Binding-site contacts:
Ligand atom N1 contacts residue DA6 of chain 1.B at 3.3 Å.
Ligand atom N6 contacts residue DT5 of chain 1.B at 3.3 Å (h-bond).
Ligand atom C2 contacts residue DA2 of chain 1.B at 3.2 Å.
Ligand atom N3 contacts residue DT1 of chain 2.B at 3.1 Å (h-bond).
Ligand atom O2 contacts residue DA7 of chain 1.B at 3.0 Å.
Ligand atom C1' contacts residue DT1 of chain 2.B at 3.2 Å.
Ligand atom N3 contacts residue DA3 of chain 1.B at 2.7 Å (h-bond).
Ligand atom C2 contacts residue DA7 of chain 1.B at 3.3 Å.
Ligand atom N2 contacts residue DT5 of chain 1.B at 3.2 Å (h-bond).
Ligand atom C2 contacts residue DT1 of chain 2.B at 3.2 Å.
Ligand atom O2 contacts residue ARG93 of chain 1.C at 2.9 Å (salt-bridge).
Ligand atom O3' contacts residue DT1 of chain 2.B at 1.6 Å.
Ligand atom C2' contacts residue DT1 of chain 2.B at 2.9 Å.
Ligand atom N2 contacts residue DC4 of chain 1.B at 2.4 Å (h-bond).
Ligand atom O4 contacts residue DA6 of chain 1.B at 2.9 Å (h-bond).
Ligand atom N3 contacts residue DA6 of chain 1.B at 2.5 Å (h-bond).
Ligand atom N3 contacts residue DA7 of chain 1.B at 2.6 Å (h-bond).
Ligand atom C2 contacts residue DA6 of chain 1.B at 3.3 Å.
Ligand atom O4' contacts residue TYR41 of chain 1.C at 3.2 Å.
Ligand atom N1 contacts residue DT8 of chain 1.B at 2.9 Å (h-bond).
Ligand atom C3' contacts residue DT1 of chain 2.B at 2.6 Å.
Ligand atom N3 contacts residue DA2 of chain 1.B at 3.3 Å.
Ligand atom N1 contacts residue DT1 of chain 2.B at 3.3 Å (h-bond).
Ligand atom O6 contacts residue DC4 of chain 1.B at 2.9 Å (h-bond).
Ligand atom N6 contacts residue DT1 of chain 1.B at 2.6 Å (h-bond).
Ligand atom C6 contacts residue DT1 of chain 1.B at 3.3 Å.
Ligand atom C2 contacts residue DA2 of chain 1.B at 3.1 Å.
Ligand atom O2 contacts residue DA2 of chain 1.B at 3.1 Å (h-bond).
Ligand atom N6 contacts residue DT8 of chain 1.B at 2.9 Å (h-bond).
Ligand atom O4' contacts residue ARG93 of chain 1.C at 2.7 Å (salt-bridge).
Ligand atom C2 contacts residue DT1 of chain 1.B at 3.0 Å.
Ligand atom OP1 contacts residue LYS97 of chain 1.C at 3.0 Å (salt-bridge).
Ligand atom O4 contacts residue DA7 of chain 1.B at 3.1 Å (h-bond).
Ligand atom O4 contacts residue DA3 of chain 1.B at 3.1 Å (h-bond).
Ligand atom N1 contacts residue DT5 of chain 1.B at 3.0 Å (h-bond).
Ligand atom N1 contacts residue DT1 of chain 1.B at 2.5 Å (h-bond).
Ligand atom O2 contacts residue DA6 of chain 1.B at 3.0 Å.
Ligand atom N1 contacts residue DC4 of chain 1.B at 2.7 Å (h-bond).
Ligand atom O4 contacts residue DA2 of chain 1.B at 2.7 Å (h-bond).
Ligand atom N3 contacts residue DA2 of chain 1.B at 2.6 Å (h-bond).

The small molecule below binds the protein below.
Small molecule (SMILES): Cc1cn([C@H]2C[C@H](O[P](=O)(O)OC[C@H]3O[C@@H](n4cnc5c(N)ncnc54)C[C@@H]3O)[C@@H](CO[P](=O)(O)O[C@H]3C[C@H](n4cc(C)c(=O)[nH]c4=O)O[C@@H]3CO[P](=O)(O)O[C@H]3C[C@H](n4cnc5c(=O)nc(N)[nH]c54)O[C@@H]3CO[P](=O)(O)O[C@H]3C[C@H](n4cnc5c(N)ncnc54)O[C@@H]3CO[P](=O)(O)O[C@H]3C[C@H](n4cc(C)c(=O)[nH]c4=O)O[C@@H]3CO[P](=O)(O)O[C@H]3C[C@H](n4cc(C)c(=O)[nH]c4=O)O[C@@H]3CO[P](=O)(O)O[C@H]3C[C@H](n4cnc5c(N)ncnc54)O[C@@H]3CO)O2)c(=O)[nH]c1=O

Sequence of chain 1.C:
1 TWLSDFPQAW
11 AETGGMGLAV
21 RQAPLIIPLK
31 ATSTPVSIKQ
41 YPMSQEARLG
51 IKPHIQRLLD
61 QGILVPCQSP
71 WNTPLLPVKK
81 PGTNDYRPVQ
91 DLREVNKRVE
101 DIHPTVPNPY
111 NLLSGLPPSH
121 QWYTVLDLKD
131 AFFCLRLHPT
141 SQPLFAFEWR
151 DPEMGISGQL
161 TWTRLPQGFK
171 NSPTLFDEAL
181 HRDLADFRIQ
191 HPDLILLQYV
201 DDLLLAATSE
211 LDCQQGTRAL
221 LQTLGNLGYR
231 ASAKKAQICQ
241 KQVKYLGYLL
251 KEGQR